Binding-site contacts:
Ligand atom O4 contacts residue ASP111 of chain 1.D at 3.9 Å.
Ligand atom C1 contacts residue LYS117 of chain 1.D at 4.5 Å.
Ligand atom O6 contacts residue ASP110 of chain 1.D at 3.9 Å.
Ligand atom C4 contacts residue ASN103 of chain 1.D at 4.2 Å.
Ligand atom C5 contacts residue ASP111 of chain 1.D at 4.1 Å.
Ligand atom O5 contacts residue GLY114 of chain 1.D at 4.1 Å.
Ligand atom C8 contacts residue LYS117 of chain 1.D at 3.9 Å.
Ligand atom C8 contacts residue THR102 of chain 1.D at 4.2 Å.
Ligand atom C8 contacts residue CYS101 of chain 1.D at 4.1 Å (hydrophobic).
Ligand atom N2 contacts residue LYS117 of chain 1.D at 3.7 Å.
Ligand atom C6 contacts residue ARG113 of chain 1.D at 4.2 Å.
Ligand atom C2 contacts residue ASN103 of chain 1.D at 2.5 Å.
Ligand atom C6 contacts residue ASP110 of chain 1.D at 4.1 Å.
Ligand atom C7 contacts residue LYS117 of chain 1.D at 4.2 Å.
Ligand atom C5 contacts residue ASN103 of chain 1.D at 3.6 Å.
Ligand atom C6 contacts residue ASP111 of chain 1.D at 3.2 Å.
Ligand atom C8 contacts residue ASN103 of chain 1.D at 4.0 Å.
Ligand atom N2 contacts residue ASN103 of chain 1.D at 2.9 Å (h-bond).
Ligand atom C1 contacts residue GLY114 of chain 1.D at 4.2 Å.
Ligand atom O5 contacts residue ARG113 of chain 1.D at 4.0 Å.
Ligand atom O7 contacts residue ASN103 of chain 1.D at 3.2 Å (h-bond).
Ligand atom C3 contacts residue ASN103 of chain 1.D at 3.8 Å.
Ligand atom C7 contacts residue ASN103 of chain 1.D at 3.3 Å.
Ligand atom O5 contacts residue ASN103 of chain 1.D at 2.3 Å (h-bond).
Ligand atom C8 contacts residue LYS159 of chain 1.D at 4.5 Å.
Ligand atom O6 contacts residue ARG113 of chain 1.D at 3.2 Å (salt-bridge).
Ligand atom O6 contacts residue ASP111 of chain 1.D at 4.2 Å.
Ligand atom C1 contacts residue ASN103 of chain 1.D at 1.4 Å.

This small molecule binds to this protein.
Small molecule (SMILES): CC(=O)N[C@@H]1[C@@H](O)[C@H](O)[C@@H](CO)O[C@H]1O

Sequence of chain 1.D:
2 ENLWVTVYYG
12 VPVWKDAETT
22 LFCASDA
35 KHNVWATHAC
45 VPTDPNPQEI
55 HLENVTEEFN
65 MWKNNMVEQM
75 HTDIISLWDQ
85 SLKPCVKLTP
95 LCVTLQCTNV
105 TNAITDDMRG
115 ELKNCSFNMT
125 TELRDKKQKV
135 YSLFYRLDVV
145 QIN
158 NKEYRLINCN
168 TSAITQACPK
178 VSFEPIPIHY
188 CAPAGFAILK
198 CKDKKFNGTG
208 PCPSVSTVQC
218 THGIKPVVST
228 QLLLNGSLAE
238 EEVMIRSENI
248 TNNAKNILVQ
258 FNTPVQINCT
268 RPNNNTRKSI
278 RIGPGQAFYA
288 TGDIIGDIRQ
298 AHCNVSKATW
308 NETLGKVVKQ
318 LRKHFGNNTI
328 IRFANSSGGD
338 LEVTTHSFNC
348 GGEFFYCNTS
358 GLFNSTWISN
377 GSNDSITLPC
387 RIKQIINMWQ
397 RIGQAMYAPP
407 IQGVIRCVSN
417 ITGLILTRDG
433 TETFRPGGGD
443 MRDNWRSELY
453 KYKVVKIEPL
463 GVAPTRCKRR